Sequence of chain 1.A:
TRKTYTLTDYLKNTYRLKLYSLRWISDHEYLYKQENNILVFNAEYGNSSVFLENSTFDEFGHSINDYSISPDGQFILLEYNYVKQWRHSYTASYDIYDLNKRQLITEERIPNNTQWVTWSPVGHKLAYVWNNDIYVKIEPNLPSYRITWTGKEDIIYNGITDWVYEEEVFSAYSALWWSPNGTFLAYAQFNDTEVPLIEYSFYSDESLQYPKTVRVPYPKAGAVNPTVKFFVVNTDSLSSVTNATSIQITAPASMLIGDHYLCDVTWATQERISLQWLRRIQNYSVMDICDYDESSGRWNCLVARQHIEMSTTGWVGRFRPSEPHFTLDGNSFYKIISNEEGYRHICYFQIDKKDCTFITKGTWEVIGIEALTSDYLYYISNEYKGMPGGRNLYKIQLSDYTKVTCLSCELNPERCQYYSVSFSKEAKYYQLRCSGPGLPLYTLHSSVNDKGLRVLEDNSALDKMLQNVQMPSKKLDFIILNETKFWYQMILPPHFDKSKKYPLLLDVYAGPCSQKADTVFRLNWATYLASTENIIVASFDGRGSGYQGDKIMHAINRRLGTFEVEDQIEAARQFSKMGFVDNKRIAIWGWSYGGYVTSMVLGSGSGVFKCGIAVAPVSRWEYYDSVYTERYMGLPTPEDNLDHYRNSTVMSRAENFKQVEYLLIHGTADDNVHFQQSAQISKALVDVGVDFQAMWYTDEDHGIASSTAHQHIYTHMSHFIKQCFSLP

This small molecule binds to this protein.
Small molecule (SMILES): CC(=O)N[C@H]1[C@@H](O[C@H]2[C@H](O)[C@@H](NC(C)=O)CO[C@@H]2CO)O[C@H](CO)[C@@H](O)[C@@H]1O

Binding-site contacts:
Ligand atom N2 contacts residue GLU29 of chain 1.A at 4.2 Å.
Ligand atom C8 contacts residue VAL40 of chain 1.A at 3.4 Å (hydrophobic).
Ligand atom C1 contacts residue ASN42 of chain 1.A at 4.1 Å.
Ligand atom C2 contacts residue ASN47 of chain 1.A at 2.4 Å.
Ligand atom C5 contacts residue ASN47 of chain 1.A at 3.6 Å.
Ligand atom C8 contacts residue SER48 of chain 1.A at 4.3 Å.
Ligand atom N2 contacts residue ASN47 of chain 1.A at 3.0 Å (h-bond).
Ligand atom C7 contacts residue GLU29 of chain 1.A at 4.3 Å.
Ligand atom C7 contacts residue VAL40 of chain 1.A at 4.5 Å (hydrophobic).
Ligand atom O5 contacts residue ASN47 of chain 1.A at 2.4 Å (h-bond).
Ligand atom C7 contacts residue SER48 of chain 1.A at 4.2 Å.
Ligand atom C8 contacts residue GLU29 of chain 1.A at 3.3 Å.
Ligand atom N2 contacts residue ASN42 of chain 1.A at 3.9 Å.
Ligand atom C7 contacts residue ASN42 of chain 1.A at 4.5 Å.
Ligand atom C1 contacts residue ASN47 of chain 1.A at 1.4 Å.
Ligand atom O7 contacts residue ASN47 of chain 1.A at 3.5 Å (h-bond).
Ligand atom C7 contacts residue SER49 of chain 1.A at 4.0 Å.
Ligand atom O7 contacts residue SER48 of chain 1.A at 3.4 Å.
Ligand atom C3 contacts residue ASN47 of chain 1.A at 3.7 Å.
Ligand atom C8 contacts residue ASN42 of chain 1.A at 4.0 Å.
Ligand atom C8 contacts residue ASN47 of chain 1.A at 4.2 Å.
Ligand atom C7 contacts residue ASN47 of chain 1.A at 3.5 Å.
Ligand atom O7 contacts residue SER49 of chain 1.A at 3.0 Å (h-bond).
Ligand atom C4 contacts residue ASN47 of chain 1.A at 4.0 Å.
Ligand atom C8 contacts residue PHE41 of chain 1.A at 4.3 Å (hydrophobic).
Ligand atom C8 contacts residue SER49 of chain 1.A at 4.3 Å.